This small molecule binds to this protein.
Small molecule (SMILES): CC(=O)N[C@H]1[C@H](O[C@H]2[C@H](O)[C@@H](NC(C)=O)CO[C@@H]2CO[C@@H]2O[C@@H](C)[C@@H](O)[C@@H](O)[C@@H]2O)O[C@H](CO)[C@@H](O[C@@H]2O[C@H](CO[C@H]3O[C@H](CO)[C@@H](O)[C@H](O)[C@@H]3O)[C@@H](O)[C@H](O)[C@@H]2O)[C@@H]1O

Binding-site contacts:
Ligand atom C8 contacts residue GLN86 of chain 1.A at 4.1 Å.
Ligand atom C2 contacts residue ASN88 of chain 1.A at 2.6 Å.
Ligand atom O7 contacts residue ASN88 of chain 1.A at 3.5 Å (h-bond).
Ligand atom N2 contacts residue ASN88 of chain 1.A at 3.0 Å (h-bond).
Ligand atom C6 contacts residue GLN86 of chain 1.A at 3.9 Å.
Ligand atom C7 contacts residue ASN88 of chain 1.A at 3.4 Å.
Ligand atom C3 contacts residue ASN88 of chain 1.A at 3.8 Å.
Ligand atom O5 contacts residue ASN88 of chain 1.A at 2.4 Å (h-bond).
Ligand atom C4 contacts residue ASN88 of chain 1.A at 4.2 Å.
Ligand atom C5 contacts residue ASN88 of chain 1.A at 3.5 Å.
Ligand atom C1 contacts residue ASN88 of chain 1.A at 1.4 Å.
Ligand atom C8 contacts residue LYS43 of chain 1.A at 3.5 Å.
Ligand atom C8 contacts residue ASN88 of chain 1.A at 4.3 Å.

Sequence of chain 1.A:
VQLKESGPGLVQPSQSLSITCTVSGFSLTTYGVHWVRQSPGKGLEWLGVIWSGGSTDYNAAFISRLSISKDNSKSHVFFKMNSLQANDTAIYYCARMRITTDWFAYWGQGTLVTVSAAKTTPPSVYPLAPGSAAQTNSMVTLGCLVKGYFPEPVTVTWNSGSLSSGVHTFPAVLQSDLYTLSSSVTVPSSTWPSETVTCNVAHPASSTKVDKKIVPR